This small molecule binds to this protein.
Small molecule (SMILES): CC(C)C[C@H](NC(=O)[C@H](CC(N)=O)NC(=O)[C@@H](NC(=O)[C@H](CCC(=O)O)NC(=O)[C@H](CO)NC(=O)[C@H](CC1=c2ccccc2=NC1)NC(=O)[C@@H](N)CC1=c2ccccc2=NC1)C(C)C)[C@@H](O)C[C@@H](C)C(=O)N[C@@H](C)C(=O)N[C@@H](CCC(=O)O)C(=O)N[C@@H](Cc1ccccc1)C(=O)O

Binding-site contacts:
Ligand atom C contacts residue GLY15 of chain 1.C at 3.4 Å.
Ligand atom NE1 contacts residue LYS325 of chain 1.C at 2.3 Å (salt-bridge).
Ligand atom O contacts residue THR76 of chain 1.C at 3.5 Å.
Ligand atom CB contacts residue PRO74 of chain 1.C at 3.5 Å (hydrophobic).
Ligand atom O contacts residue TYR202 of chain 1.C at 2.6 Å (h-bond).
Ligand atom CB contacts residue TYR202 of chain 1.C at 3.5 Å (hydrophobic).
Ligand atom CG contacts residue ARG239 of chain 1.C at 3.4 Å.
Ligand atom CE1 contacts residue GLU129 of chain 1.C at 3.3 Å.
Ligand atom O contacts residue GLN77 of chain 1.C at 3.0 Å (h-bond).
Ligand atom CD1 contacts residue LYS325 of chain 1.C at 3.0 Å.
Ligand atom N contacts residue THR236 of chain 1.C at 2.9 Å (h-bond).
Ligand atom OE2 contacts residue TYR75 of chain 1.C at 3.2 Å (h-bond).
Ligand atom O contacts residue THR76 of chain 1.C at 2.9 Å (h-bond).
Ligand atom N contacts residue GLY234 of chain 1.C at 3.0 Å (h-bond).
Ligand atom O1 contacts residue GLY234 of chain 1.C at 3.5 Å (h-bond).
Ligand atom N contacts residue GLY15 of chain 1.C at 3.2 Å (h-bond).
Ligand atom O1 contacts residue ASP232 of chain 1.C at 2.8 Å (salt-bridge).
Ligand atom OD1 contacts residue ARG239 of chain 1.C at 2.9 Å (salt-bridge).
Ligand atom O contacts residue GLY15 of chain 1.C at 3.5 Å (h-bond).
Ligand atom O contacts residue THR235 of chain 1.C at 3.3 Å.
Ligand atom CG2 contacts residue GLY234 of chain 1.C at 3.2 Å.
Ligand atom O contacts residue ARG132 of chain 1.C at 2.8 Å (salt-bridge).
Ligand atom C2 contacts residue GLN77 of chain 1.C at 3.5 Å.
Ligand atom C contacts residue GLY15 of chain 1.C at 3.3 Å.
Ligand atom OG contacts residue GLY15 of chain 1.C at 2.7 Å (h-bond).
Ligand atom O contacts residue TYR75 of chain 1.C at 3.2 Å.
Ligand atom CB contacts residue GLY234 of chain 1.C at 3.4 Å.
Ligand atom O contacts residue ARG311 of chain 1.C at 2.8 Å (salt-bridge).
Ligand atom CA contacts residue GLY15 of chain 1.C at 3.2 Å.
Ligand atom N contacts residue PRO74 of chain 1.C at 3.0 Å (h-bond).
Ligand atom O contacts residue THR236 of chain 1.C at 2.9 Å (h-bond).
Ligand atom CE2 contacts residue LYS325 of chain 1.C at 3.5 Å.
Ligand atom CG1 contacts residue ILE114 of chain 1.C at 3.2 Å (hydrophobic).
Ligand atom O1 contacts residue ASP36 of chain 1.C at 2.4 Å (salt-bridge).
Ligand atom CG2 contacts residue THR236 of chain 1.C at 3.4 Å.
Ligand atom N contacts residue GLY15 of chain 1.C at 3.4 Å (h-bond).
Ligand atom C contacts residue GLY234 of chain 1.C at 3.5 Å.
Ligand atom C7 contacts residue ASP232 of chain 1.C at 3.3 Å.
Ligand atom N contacts residue GLY38 of chain 1.C at 2.9 Å (h-bond).
Ligand atom CD2 contacts residue TRP201 of chain 1.C at 3.5 Å (hydrophobic).

Sequence of chain 1.C:
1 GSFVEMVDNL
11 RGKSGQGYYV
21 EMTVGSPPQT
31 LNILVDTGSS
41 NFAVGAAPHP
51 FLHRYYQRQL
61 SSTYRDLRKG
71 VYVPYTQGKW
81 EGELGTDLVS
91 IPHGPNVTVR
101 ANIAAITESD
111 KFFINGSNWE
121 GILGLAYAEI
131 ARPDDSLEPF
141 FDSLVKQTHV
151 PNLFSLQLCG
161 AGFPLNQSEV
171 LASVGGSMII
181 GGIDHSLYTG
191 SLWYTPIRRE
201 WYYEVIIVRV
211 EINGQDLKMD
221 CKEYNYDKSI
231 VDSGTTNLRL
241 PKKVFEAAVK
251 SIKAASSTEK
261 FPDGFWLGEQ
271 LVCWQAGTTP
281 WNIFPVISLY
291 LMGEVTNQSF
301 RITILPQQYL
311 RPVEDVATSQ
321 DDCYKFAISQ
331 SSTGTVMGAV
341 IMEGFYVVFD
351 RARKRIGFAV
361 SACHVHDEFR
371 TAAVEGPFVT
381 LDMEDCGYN